This protein binds this small molecule.
Small molecule (SMILES): N#Cc1cn([C@@H]2O[C@H](CO)[C@@H](O)[C@H]2O)c2ncnc(N)c12

Binding-site contacts:
Ligand atom C3 contacts residue SER290 of chain 1.A at 3.5 Å.
Ligand atom N2 contacts residue SER355 of chain 1.A at 3.9 Å.
Ligand atom N2 contacts residue LYS286 of chain 1.A at 3.9 Å.
Ligand atom O2 contacts residue LYS286 of chain 1.A at 2.8 Å (salt-bridge).
Ligand atom C7 contacts residue GLY354 of chain 1.A at 3.6 Å.
Ligand atom N2 contacts residue GLY354 of chain 1.A at 3.6 Å.
Ligand atom C8 contacts residue ARG287 of chain 1.A at 3.7 Å.
Ligand atom O contacts residue SER355 of chain 1.A at 3.4 Å (h-bond).
Ligand atom C3 contacts residue ILE358 of chain 1.A at 3.7 Å (hydrophobic).
Ligand atom C11 contacts residue SER355 of chain 1.A at 3.8 Å.
Ligand atom N5 contacts residue SER290 of chain 1.A at 3.8 Å.
Ligand atom C12 contacts residue TYR32 of chain 1.A at 3.9 Å (hydrophobic).
Ligand atom C9 contacts residue GLU283 of chain 1.A at 3.3 Å.
Ligand atom N5 contacts residue ARG287 of chain 1.A at 3.7 Å.
Ligand atom C5 contacts residue ARG287 of chain 1.A at 3.8 Å.
Ligand atom O4 contacts residue ASP381 of chain 1.A at 2.7 Å (salt-bridge).
Ligand atom N4 contacts residue ARG357 of chain 1.A at 3.8 Å.
Ligand atom O3 contacts residue GLY217 of chain 1.A at 3.5 Å.
Ligand atom N3 contacts residue ARG287 of chain 1.A at 3.8 Å.
Ligand atom N3 contacts residue SER290 of chain 1.A at 2.8 Å (h-bond).
Ligand atom O3 contacts residue GLY245 of chain 1.A at 3.3 Å.
Ligand atom C5 contacts residue GLY354 of chain 1.A at 3.6 Å.
Ligand atom C4 contacts residue ARG287 of chain 1.A at 3.8 Å.
Ligand atom C9 contacts residue LYS286 of chain 1.A at 3.8 Å.
Ligand atom C12 contacts residue GLY217 of chain 1.A at 3.8 Å.
Ligand atom C contacts residue SER355 of chain 1.A at 3.8 Å.
Ligand atom C4 contacts residue ARG357 of chain 1.A at 3.6 Å.
Ligand atom C4 contacts residue SER290 of chain 1.A at 3.8 Å.
Ligand atom C8 contacts residue ARG357 of chain 1.A at 3.7 Å.
Ligand atom N contacts residue GLY354 of chain 1.A at 3.5 Å.
Ligand atom O2 contacts residue GLU283 of chain 1.A at 2.5 Å (salt-bridge).
Ligand atom N5 contacts residue ARG357 of chain 1.A at 3.4 Å.
Ligand atom C2 contacts residue GLY354 of chain 1.A at 3.4 Å.
Ligand atom C12 contacts residue ASP381 of chain 1.A at 3.5 Å.
Ligand atom C6 contacts residue ARG357 of chain 1.A at 3.8 Å.
Ligand atom C5 contacts residue ARG357 of chain 1.A at 3.7 Å.
Ligand atom C7 contacts residue ASP381 of chain 1.A at 3.8 Å.
Ligand atom O contacts residue GLY354 of chain 1.A at 3.3 Å.
Ligand atom O3 contacts residue LYS286 of chain 1.A at 3.5 Å (salt-bridge).
Ligand atom C11 contacts residue GLY217 of chain 1.A at 3.7 Å.

Sequence of chain 1.A:
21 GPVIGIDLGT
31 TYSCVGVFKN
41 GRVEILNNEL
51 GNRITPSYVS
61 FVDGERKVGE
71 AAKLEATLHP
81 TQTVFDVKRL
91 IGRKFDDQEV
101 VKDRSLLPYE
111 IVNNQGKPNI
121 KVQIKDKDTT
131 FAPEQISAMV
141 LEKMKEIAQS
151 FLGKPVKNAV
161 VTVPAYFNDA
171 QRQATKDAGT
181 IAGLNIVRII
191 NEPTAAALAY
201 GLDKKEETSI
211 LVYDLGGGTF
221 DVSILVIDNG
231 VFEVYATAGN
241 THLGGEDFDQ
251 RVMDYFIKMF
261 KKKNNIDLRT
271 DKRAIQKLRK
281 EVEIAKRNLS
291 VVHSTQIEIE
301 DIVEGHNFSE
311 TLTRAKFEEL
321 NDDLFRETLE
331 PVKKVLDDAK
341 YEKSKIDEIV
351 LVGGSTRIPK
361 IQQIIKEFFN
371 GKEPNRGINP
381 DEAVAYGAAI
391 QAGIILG